A protein and the small-molecule ligand that binds it are described below.
Small molecule (SMILES): CC(=O)N[C@@H]1[C@@H](O)[C@H](O)[C@@H](CO)O[C@H]1O

Binding-site contacts:
Ligand atom C4 contacts residue ASN603 of chain 1.A at 4.1 Å.
Ligand atom C6 contacts residue ASN603 of chain 1.A at 3.8 Å.
Ligand atom O5 contacts residue ASN603 of chain 1.A at 2.6 Å (h-bond).
Ligand atom C1 contacts residue ASN603 of chain 1.A at 3.3 Å.
Ligand atom N2 contacts residue ASN603 of chain 1.A at 3.8 Å.
Ligand atom C2 contacts residue ASN603 of chain 1.A at 3.2 Å.
Ligand atom C5 contacts residue ASN603 of chain 1.A at 3.7 Å.
Ligand atom C7 contacts residue ASN603 of chain 1.A at 3.8 Å.
Ligand atom O7 contacts residue ASN603 of chain 1.A at 3.1 Å (h-bond).
Ligand atom C3 contacts residue ASN603 of chain 1.A at 4.4 Å.

Sequence of chain 1.A:
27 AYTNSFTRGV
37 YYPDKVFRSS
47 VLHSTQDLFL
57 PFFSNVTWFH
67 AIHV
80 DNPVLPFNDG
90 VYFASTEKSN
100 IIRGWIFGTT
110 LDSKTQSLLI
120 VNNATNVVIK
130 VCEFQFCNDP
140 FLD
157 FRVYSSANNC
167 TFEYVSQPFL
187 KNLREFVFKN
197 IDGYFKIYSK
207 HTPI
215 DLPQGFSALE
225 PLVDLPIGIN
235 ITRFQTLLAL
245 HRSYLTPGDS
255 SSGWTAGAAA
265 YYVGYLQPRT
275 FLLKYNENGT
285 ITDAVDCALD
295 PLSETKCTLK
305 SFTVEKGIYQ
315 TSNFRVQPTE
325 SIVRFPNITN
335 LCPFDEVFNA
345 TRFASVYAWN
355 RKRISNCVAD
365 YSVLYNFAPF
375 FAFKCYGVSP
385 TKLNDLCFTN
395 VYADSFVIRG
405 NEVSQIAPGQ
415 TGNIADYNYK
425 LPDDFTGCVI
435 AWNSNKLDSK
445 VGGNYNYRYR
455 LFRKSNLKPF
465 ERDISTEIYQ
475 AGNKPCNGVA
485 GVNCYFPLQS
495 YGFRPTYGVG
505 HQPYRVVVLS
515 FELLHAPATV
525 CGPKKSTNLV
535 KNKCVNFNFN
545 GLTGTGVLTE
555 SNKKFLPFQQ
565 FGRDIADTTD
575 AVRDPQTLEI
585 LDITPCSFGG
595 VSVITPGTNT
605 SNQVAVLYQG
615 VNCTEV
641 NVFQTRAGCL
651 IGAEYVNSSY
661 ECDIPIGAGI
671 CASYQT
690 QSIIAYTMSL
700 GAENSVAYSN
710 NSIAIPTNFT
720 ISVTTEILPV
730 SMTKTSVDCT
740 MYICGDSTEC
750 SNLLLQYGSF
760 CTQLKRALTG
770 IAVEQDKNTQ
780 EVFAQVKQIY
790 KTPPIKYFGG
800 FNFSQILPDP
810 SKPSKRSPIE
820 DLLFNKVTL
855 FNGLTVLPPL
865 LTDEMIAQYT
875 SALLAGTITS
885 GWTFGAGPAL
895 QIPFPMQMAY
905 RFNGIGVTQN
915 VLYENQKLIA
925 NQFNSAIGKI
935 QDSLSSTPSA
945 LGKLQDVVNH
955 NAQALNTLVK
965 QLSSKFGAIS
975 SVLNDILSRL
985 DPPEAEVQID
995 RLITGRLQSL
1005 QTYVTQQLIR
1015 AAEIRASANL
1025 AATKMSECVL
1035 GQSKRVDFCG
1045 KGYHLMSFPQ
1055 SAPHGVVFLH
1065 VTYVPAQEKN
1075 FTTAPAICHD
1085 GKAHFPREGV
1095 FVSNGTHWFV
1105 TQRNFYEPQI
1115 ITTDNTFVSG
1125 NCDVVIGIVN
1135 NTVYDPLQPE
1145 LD